Binding-site contacts:
Ligand atom C18 contacts residue PRO172 of chain 2.A at 3.5 Å (hydrophobic).
Ligand atom C28 contacts residue ASP220 of chain 2.A at 4.0 Å.
Ligand atom C05 contacts residue ASN47 of chain 2.A at 3.7 Å.
Ligand atom C29 contacts residue PRO172 of chain 2.A at 3.9 Å (hydrophobic).
Ligand atom C19 contacts residue GLY176 of chain 2.A at 4.0 Å.
Ligand atom O16 contacts residue ASN47 of chain 2.A at 3.8 Å.
Ligand atom C25 contacts residue ILE224 of chain 2.A at 4.0 Å (hydrophobic).
Ligand atom N03 contacts residue GLU19 of chain 2.A at 2.9 Å (salt-bridge).
Ligand atom C19 contacts residue VAL5 of chain 2.B at 3.7 Å (hydrophobic).
Ligand atom C06 contacts residue ASN47 of chain 2.A at 3.8 Å.
Ligand atom C27 contacts residue ASP220 of chain 2.A at 3.8 Å.
Ligand atom C19 contacts residue ILE224 of chain 2.A at 4.0 Å (hydrophobic).
Ligand atom C30 contacts residue ASN47 of chain 2.A at 3.2 Å.
Ligand atom C25 contacts residue VAL5 of chain 2.B at 3.7 Å (hydrophobic).
Ligand atom C26 contacts residue ILE224 of chain 2.A at 3.8 Å (hydrophobic).
Ligand atom C28 contacts residue ILE224 of chain 2.A at 4.0 Å (hydrophobic).
Ligand atom C12 contacts residue ASN47 of chain 2.A at 4.0 Å.
Ligand atom C22 contacts residue ASN47 of chain 2.A at 3.7 Å.
Ligand atom O20 contacts residue LYS127 of chain 2.A at 3.5 Å.
Ligand atom N14 contacts residue ASN47 of chain 2.A at 3.2 Å (h-bond).
Ligand atom C28 contacts residue PRO172 of chain 2.A at 3.9 Å (hydrophobic).
Ligand atom O16 contacts residue ILE173 of chain 2.A at 3.8 Å.
Ligand atom C02 contacts residue GLU19 of chain 2.A at 3.6 Å.
Ligand atom C09 contacts residue ASN47 of chain 2.A at 3.6 Å.
Ligand atom N01 contacts residue GLU19 of chain 2.A at 2.8 Å (salt-bridge).
Ligand atom C19 contacts residue PRO172 of chain 2.A at 3.3 Å (hydrophobic).
Ligand atom C10 contacts residue ASN47 of chain 2.A at 3.9 Å.
Ligand atom N03 contacts residue VAL51 of chain 2.A at 3.8 Å.
Ligand atom C13 contacts residue ASN47 of chain 2.A at 3.4 Å.
Ligand atom C02 contacts residue LEU48 of chain 2.A at 4.1 Å (hydrophobic).
Ligand atom S08 contacts residue GLU44 of chain 2.A at 3.7 Å.
Ligand atom C11 contacts residue ASN47 of chain 2.A at 4.1 Å.
Ligand atom O20 contacts residue VAL5 of chain 2.B at 3.7 Å.
Ligand atom C26 contacts residue LEU223 of chain 2.A at 3.9 Å (hydrophobic).
Ligand atom C15 contacts residue ASN47 of chain 2.A at 3.6 Å.
Ligand atom C18 contacts residue ILE173 of chain 2.A at 3.9 Å (hydrophobic).
Ligand atom C07 contacts residue GLU44 of chain 2.A at 4.0 Å.
Ligand atom C21 contacts residue VAL5 of chain 2.B at 3.5 Å (hydrophobic).
Ligand atom N01 contacts residue LEU48 of chain 2.A at 3.4 Å.
Ligand atom C27 contacts residue ILE224 of chain 2.A at 3.8 Å (hydrophobic).

Sequence of chain 2.B:
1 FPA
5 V

This protein binds this small molecule.
Small molecule (SMILES): [H]/N=C(\N)c1cc(-c2cccc(NC(=O)C3(Oc4ccccc4)CCOCC3)c2)cs1

Sequence of chain 2.A:
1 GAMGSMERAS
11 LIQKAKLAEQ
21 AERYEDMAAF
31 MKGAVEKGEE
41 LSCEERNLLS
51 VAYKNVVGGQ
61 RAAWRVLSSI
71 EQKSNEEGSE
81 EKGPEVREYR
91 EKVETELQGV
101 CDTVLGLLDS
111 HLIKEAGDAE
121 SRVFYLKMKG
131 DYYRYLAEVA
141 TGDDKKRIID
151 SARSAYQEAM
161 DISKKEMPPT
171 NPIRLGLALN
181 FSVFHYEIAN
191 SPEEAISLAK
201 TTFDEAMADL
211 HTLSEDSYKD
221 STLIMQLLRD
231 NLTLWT